Sequence of chain 1.F:
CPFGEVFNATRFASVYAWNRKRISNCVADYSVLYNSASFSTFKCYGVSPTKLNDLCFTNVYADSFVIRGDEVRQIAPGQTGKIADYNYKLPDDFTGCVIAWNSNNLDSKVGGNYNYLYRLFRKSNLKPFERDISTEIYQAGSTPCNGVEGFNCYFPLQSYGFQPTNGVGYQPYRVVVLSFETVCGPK

Sequence of chain 1.C:
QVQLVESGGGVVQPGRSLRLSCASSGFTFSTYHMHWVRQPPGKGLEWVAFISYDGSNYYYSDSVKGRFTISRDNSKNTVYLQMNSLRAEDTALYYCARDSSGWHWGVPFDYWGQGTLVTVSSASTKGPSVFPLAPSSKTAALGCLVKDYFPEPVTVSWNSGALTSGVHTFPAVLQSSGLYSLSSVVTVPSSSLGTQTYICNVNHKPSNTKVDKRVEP

A small-molecule ligand and the protein it binds are described below.
Small molecule (SMILES): CC(=O)N[C@@H]1[C@@H](O)[C@H](O)[C@@H](CO)O[C@H]1O

Binding-site contacts:
Ligand atom C8 contacts residue GLY6 of chain 1.F at 4.4 Å.
Ligand atom C2 contacts residue ASN10 of chain 1.F at 2.5 Å.
Ligand atom C7 contacts residue GLY6 of chain 1.F at 3.9 Å.
Ligand atom C8 contacts residue LEU35 of chain 1.F at 4.0 Å (hydrophobic).
Ligand atom C8 contacts residue HIS104 of chain 1.C at 3.9 Å.
Ligand atom O7 contacts residue PHE5 of chain 1.F at 4.4 Å.
Ligand atom C1 contacts residue TRP105 of chain 1.C at 3.6 Å (hydrophobic).
Ligand atom C7 contacts residue HIS104 of chain 1.C at 4.1 Å.
Ligand atom C3 contacts residue HIS104 of chain 1.C at 4.0 Å.
Ligand atom O5 contacts residue ASN10 of chain 1.F at 2.4 Å (h-bond).
Ligand atom N2 contacts residue GLY6 of chain 1.F at 4.4 Å.
Ligand atom C5 contacts residue ASN10 of chain 1.F at 3.6 Å.
Ligand atom O5 contacts residue TRP105 of chain 1.C at 3.6 Å (h-bond).
Ligand atom C2 contacts residue HIS104 of chain 1.C at 4.0 Å.
Ligand atom C6 contacts residue TRP105 of chain 1.C at 3.9 Å (hydrophobic).
Ligand atom C4 contacts residue ASN10 of chain 1.F at 4.2 Å.
Ligand atom N2 contacts residue PHE9 of chain 1.F at 4.4 Å.
Ligand atom O7 contacts residue GLY6 of chain 1.F at 3.4 Å.
Ligand atom N2 contacts residue ASN10 of chain 1.F at 2.9 Å (h-bond).
Ligand atom O7 contacts residue ASN10 of chain 1.F at 4.3 Å.
Ligand atom C8 contacts residue PHE5 of chain 1.F at 4.2 Å (hydrophobic).
Ligand atom C3 contacts residue TRP105 of chain 1.C at 4.4 Å (hydrophobic).
Ligand atom C8 contacts residue PHE9 of chain 1.F at 3.8 Å (hydrophobic).
Ligand atom C1 contacts residue HIS104 of chain 1.C at 4.1 Å.
Ligand atom N2 contacts residue HIS104 of chain 1.C at 3.3 Å (h-bond).
Ligand atom C7 contacts residue ASN10 of chain 1.F at 4.0 Å.
Ligand atom C3 contacts residue ASN10 of chain 1.F at 3.8 Å.
Ligand atom C1 contacts residue ASN10 of chain 1.F at 1.4 Å.
Ligand atom O3 contacts residue VAL34 of chain 1.F at 3.3 Å.
Ligand atom C7 contacts residue PHE9 of chain 1.F at 4.5 Å (hydrophobic).
Ligand atom C5 contacts residue TRP105 of chain 1.C at 3.6 Å (hydrophobic).